Binding-site contacts:
Ligand atom C8 contacts residue ALA36 of chain 1.A at 3.6 Å (hydrophobic).
Ligand atom C15 contacts residue ASP148 of chain 1.A at 3.4 Å.
Ligand atom C17 contacts residue VAL23 of chain 1.A at 3.6 Å (hydrophobic).
Ligand atom O5 contacts residue CYS87 of chain 1.A at 2.8 Å (h-bond).
Ligand atom C3 contacts residue GLY90 of chain 1.A at 3.8 Å.
Ligand atom C13 contacts residue LEU84 of chain 1.A at 3.9 Å (hydrophobic).
Ligand atom O5 contacts residue TYR86 of chain 1.A at 3.5 Å.
Ligand atom C4 contacts residue CYS87 of chain 1.A at 3.5 Å (hydrophobic).
Ligand atom N4 contacts residue GLU134 of chain 1.A at 2.9 Å (salt-bridge).
Ligand atom C23 contacts residue GLU91 of chain 1.A at 3.6 Å.
Ligand atom C7 contacts residue LEU137 of chain 1.A at 3.3 Å (hydrophobic).
Ligand atom C20 contacts residue LEU15 of chain 1.A at 3.8 Å (hydrophobic).
Ligand atom C3 contacts residue CYS87 of chain 1.A at 3.5 Å (hydrophobic).
Ligand atom C9 contacts residue ALA36 of chain 1.A at 3.8 Å (hydrophobic).
Ligand atom C8 contacts residue LEU137 of chain 1.A at 3.6 Å (hydrophobic).
Ligand atom C27 contacts residue ASN135 of chain 1.A at 3.8 Å.
Ligand atom C26 contacts residue TYR20 of chain 1.A at 3.0 Å (hydrophobic).
Ligand atom O4 contacts residue GLY16 of chain 1.A at 3.7 Å.
Ligand atom C1 contacts residue LEU15 of chain 1.A at 3.5 Å (hydrophobic).
Ligand atom C25 contacts residue LEU15 of chain 1.A at 3.3 Å (hydrophobic).
Ligand atom C10 contacts residue LEU137 of chain 1.A at 3.6 Å (hydrophobic).
Ligand atom C8 contacts residue GLU85 of chain 1.A at 3.6 Å.
Ligand atom O5 contacts residue GLU85 of chain 1.A at 3.7 Å.
Ligand atom C15 contacts residue LYS38 of chain 1.A at 3.7 Å.
Ligand atom C28 contacts residue ASN135 of chain 1.A at 3.7 Å.
Ligand atom C14 contacts residue LYS38 of chain 1.A at 3.8 Å.
Ligand atom C8 contacts residue CYS87 of chain 1.A at 3.8 Å (hydrophobic).
Ligand atom C2 contacts residue GLY90 of chain 1.A at 3.8 Å.
Ligand atom N4 contacts residue GLU91 of chain 1.A at 2.7 Å (salt-bridge).
Ligand atom C27 contacts residue SER147 of chain 1.A at 3.0 Å.
Ligand atom C14 contacts residue ASP148 of chain 1.A at 3.8 Å.
Ligand atom C16 contacts residue ASP148 of chain 1.A at 3.7 Å.
Ligand atom C28 contacts residue GLU134 of chain 1.A at 3.3 Å.
Ligand atom C24 contacts residue GLU91 of chain 1.A at 3.3 Å.
Ligand atom N1 contacts residue GLU85 of chain 1.A at 2.8 Å (salt-bridge).
Ligand atom C6 contacts residue LEU137 of chain 1.A at 3.5 Å (hydrophobic).
Ligand atom O6 contacts residue GLU134 of chain 1.A at 3.7 Å.
Ligand atom N1 contacts residue ALA36 of chain 1.A at 3.4 Å.
Ligand atom C3 contacts residue LEU15 of chain 1.A at 3.8 Å (hydrophobic).
Ligand atom N2 contacts residue VAL23 of chain 1.A at 3.7 Å.

The protein below binds the small molecule below.
Small molecule (SMILES): CN[C@@H]1C[C@H]2O[C@@](C)([C@@H]1OC)n1c3ccccc3c3c4c(c5c6ccccc6n2c5c31)C(=O)NC4

Sequence of chain 1.A:
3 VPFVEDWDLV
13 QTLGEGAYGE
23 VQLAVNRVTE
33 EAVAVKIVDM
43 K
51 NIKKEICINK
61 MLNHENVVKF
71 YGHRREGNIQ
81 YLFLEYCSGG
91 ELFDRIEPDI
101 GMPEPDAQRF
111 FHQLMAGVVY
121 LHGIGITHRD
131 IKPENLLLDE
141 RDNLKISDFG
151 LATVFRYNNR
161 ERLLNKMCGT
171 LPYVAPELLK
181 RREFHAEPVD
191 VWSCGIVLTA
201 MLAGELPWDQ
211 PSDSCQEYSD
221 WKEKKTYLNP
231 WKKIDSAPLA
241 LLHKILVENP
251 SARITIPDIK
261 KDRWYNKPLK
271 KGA